Sequence of chain 2.A:
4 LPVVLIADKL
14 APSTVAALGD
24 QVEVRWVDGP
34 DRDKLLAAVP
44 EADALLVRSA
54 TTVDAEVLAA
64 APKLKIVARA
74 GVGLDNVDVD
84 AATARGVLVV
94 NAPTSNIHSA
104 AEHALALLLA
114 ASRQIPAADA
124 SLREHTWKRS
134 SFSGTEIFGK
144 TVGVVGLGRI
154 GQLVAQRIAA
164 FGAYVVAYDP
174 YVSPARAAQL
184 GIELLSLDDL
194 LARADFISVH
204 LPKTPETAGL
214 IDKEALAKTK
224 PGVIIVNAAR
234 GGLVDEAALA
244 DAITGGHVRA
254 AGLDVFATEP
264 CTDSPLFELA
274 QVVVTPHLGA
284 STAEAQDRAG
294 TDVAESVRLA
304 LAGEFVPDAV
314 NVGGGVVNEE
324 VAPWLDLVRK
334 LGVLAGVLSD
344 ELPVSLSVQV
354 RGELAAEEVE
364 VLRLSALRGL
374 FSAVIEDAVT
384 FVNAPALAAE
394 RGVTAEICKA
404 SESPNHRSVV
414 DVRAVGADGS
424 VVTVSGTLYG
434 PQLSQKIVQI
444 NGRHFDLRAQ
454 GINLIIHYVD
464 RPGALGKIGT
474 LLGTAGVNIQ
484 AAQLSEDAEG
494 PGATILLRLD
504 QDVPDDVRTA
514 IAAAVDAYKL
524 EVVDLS

This protein binds this small molecule.
Small molecule (SMILES): N[C@@H](CO)C(=O)O

Binding-site contacts:
Ligand atom OG contacts residue VAL480 of chain 2.A at 4.3 Å.
Ligand atom OG contacts residue LEU468 of chain 1.B at 4.3 Å.
Ligand atom CA contacts residue ILE482 of chain 2.A at 3.1 Å (hydrophobic).
Ligand atom CA contacts residue ASP463 of chain 1.B at 4.0 Å.
Ligand atom N contacts residue ASN481 of chain 2.A at 2.2 Å (h-bond).
Ligand atom O contacts residue TYR461 of chain 1.B at 3.7 Å.
Ligand atom N contacts residue ARG464 of chain 1.B at 3.4 Å (salt-bridge).
Ligand atom OXT contacts residue LEU468 of chain 1.B at 4.2 Å.
Ligand atom C contacts residue TYR461 of chain 1.B at 3.5 Å (hydrophobic).
Ligand atom OXT contacts residue ALA467 of chain 1.B at 4.0 Å.
Ligand atom C contacts residue ILE482 of chain 2.A at 3.6 Å (hydrophobic).
Ligand atom CB contacts residue PRO465 of chain 1.B at 4.3 Å (hydrophobic).
Ligand atom OG contacts residue ILE482 of chain 2.A at 3.4 Å.
Ligand atom CB contacts residue ILE482 of chain 2.A at 4.0 Å (hydrophobic).
Ligand atom N contacts residue ILE482 of chain 2.A at 3.1 Å (h-bond).
Ligand atom N contacts residue PRO465 of chain 1.B at 4.1 Å.
Ligand atom CB contacts residue GLY466 of chain 1.B at 4.0 Å.
Ligand atom O contacts residue ALA467 of chain 1.B at 4.1 Å.
Ligand atom O contacts residue ALA496 of chain 1.B at 3.8 Å.
Ligand atom CB contacts residue ARG464 of chain 1.B at 3.4 Å.
Ligand atom C contacts residue ALA467 of chain 1.B at 3.9 Å (hydrophobic).
Ligand atom OG contacts residue ASN481 of chain 2.A at 4.0 Å.
Ligand atom O contacts residue ILE482 of chain 2.A at 4.0 Å.
Ligand atom CB contacts residue ASN481 of chain 2.A at 4.2 Å.
Ligand atom CA contacts residue ALA467 of chain 1.B at 4.4 Å (hydrophobic).
Ligand atom CA contacts residue ARG464 of chain 1.B at 3.8 Å.
Ligand atom OG contacts residue GLY466 of chain 1.B at 3.7 Å.
Ligand atom OG contacts residue ARG464 of chain 1.B at 3.9 Å.
Ligand atom OXT contacts residue TYR461 of chain 1.B at 2.6 Å (h-bond).
Ligand atom OXT contacts residue ILE482 of chain 2.A at 4.2 Å.
Ligand atom O contacts residue ASP463 of chain 1.B at 2.9 Å (salt-bridge).
Ligand atom OXT contacts residue LEU487 of chain 1.B at 3.7 Å.
Ligand atom C contacts residue ASP463 of chain 1.B at 3.8 Å.
Ligand atom CA contacts residue ASN481 of chain 2.A at 3.7 Å.
Ligand atom N contacts residue ASP463 of chain 1.B at 3.1 Å (salt-bridge).
Ligand atom CB contacts residue LEU468 of chain 1.B at 3.5 Å (hydrophobic).
Ligand atom CB contacts residue ALA467 of chain 1.B at 3.8 Å (hydrophobic).
Ligand atom C contacts residue ARG464 of chain 1.B at 4.2 Å.
Ligand atom OG contacts residue PRO465 of chain 1.B at 3.8 Å.
Ligand atom O contacts residue ARG464 of chain 1.B at 3.9 Å.

Sequence of chain 1.B:
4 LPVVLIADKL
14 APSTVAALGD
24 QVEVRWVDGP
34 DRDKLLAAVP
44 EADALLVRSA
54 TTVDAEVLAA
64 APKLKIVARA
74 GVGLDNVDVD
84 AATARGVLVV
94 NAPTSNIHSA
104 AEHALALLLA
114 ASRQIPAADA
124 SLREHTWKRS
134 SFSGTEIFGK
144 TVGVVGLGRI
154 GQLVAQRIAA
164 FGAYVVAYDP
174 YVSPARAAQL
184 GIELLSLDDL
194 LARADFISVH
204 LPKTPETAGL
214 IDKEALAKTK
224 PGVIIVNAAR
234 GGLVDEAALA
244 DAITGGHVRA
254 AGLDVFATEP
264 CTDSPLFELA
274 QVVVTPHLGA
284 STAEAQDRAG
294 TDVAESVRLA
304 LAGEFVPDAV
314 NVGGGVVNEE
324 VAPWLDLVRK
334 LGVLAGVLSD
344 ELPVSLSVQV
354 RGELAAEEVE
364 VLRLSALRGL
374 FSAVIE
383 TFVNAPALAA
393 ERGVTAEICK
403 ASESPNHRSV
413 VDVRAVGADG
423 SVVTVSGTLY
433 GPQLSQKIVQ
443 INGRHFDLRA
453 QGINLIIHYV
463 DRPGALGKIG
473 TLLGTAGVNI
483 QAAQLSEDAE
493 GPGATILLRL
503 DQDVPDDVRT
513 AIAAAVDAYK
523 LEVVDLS